Binding-site contacts:
Ligand atom C3 contacts residue ASN1066 of chain 1.A at 3.8 Å.
Ligand atom O5 contacts residue ASN1066 of chain 1.A at 2.3 Å (h-bond).
Ligand atom C8 contacts residue GLU1064 of chain 1.A at 3.6 Å.
Ligand atom C6 contacts residue ALA698 of chain 1.A at 4.2 Å (hydrophobic).
Ligand atom N2 contacts residue ASN1066 of chain 1.A at 3.0 Å (h-bond).
Ligand atom C4 contacts residue ASN1066 of chain 1.A at 4.2 Å.
Ligand atom C2 contacts residue ASN1066 of chain 1.A at 2.5 Å.
Ligand atom C5 contacts residue ASN1066 of chain 1.A at 3.6 Å.
Ligand atom C8 contacts residue LYS1065 of chain 1.A at 4.2 Å.
Ligand atom C7 contacts residue ASN1066 of chain 1.A at 4.0 Å.
Ligand atom C5 contacts residue ALA698 of chain 1.A at 3.9 Å (hydrophobic).
Ligand atom C8 contacts residue ASN1066 of chain 1.A at 4.2 Å.
Ligand atom C1 contacts residue ASN1066 of chain 1.A at 1.4 Å.

This small molecule binds to this protein.
Small molecule (SMILES): CC(=O)N[C@@H]1[C@@H](O)[C@H](O)[C@@H](CO)O[C@H]1O

Sequence of chain 1.A:
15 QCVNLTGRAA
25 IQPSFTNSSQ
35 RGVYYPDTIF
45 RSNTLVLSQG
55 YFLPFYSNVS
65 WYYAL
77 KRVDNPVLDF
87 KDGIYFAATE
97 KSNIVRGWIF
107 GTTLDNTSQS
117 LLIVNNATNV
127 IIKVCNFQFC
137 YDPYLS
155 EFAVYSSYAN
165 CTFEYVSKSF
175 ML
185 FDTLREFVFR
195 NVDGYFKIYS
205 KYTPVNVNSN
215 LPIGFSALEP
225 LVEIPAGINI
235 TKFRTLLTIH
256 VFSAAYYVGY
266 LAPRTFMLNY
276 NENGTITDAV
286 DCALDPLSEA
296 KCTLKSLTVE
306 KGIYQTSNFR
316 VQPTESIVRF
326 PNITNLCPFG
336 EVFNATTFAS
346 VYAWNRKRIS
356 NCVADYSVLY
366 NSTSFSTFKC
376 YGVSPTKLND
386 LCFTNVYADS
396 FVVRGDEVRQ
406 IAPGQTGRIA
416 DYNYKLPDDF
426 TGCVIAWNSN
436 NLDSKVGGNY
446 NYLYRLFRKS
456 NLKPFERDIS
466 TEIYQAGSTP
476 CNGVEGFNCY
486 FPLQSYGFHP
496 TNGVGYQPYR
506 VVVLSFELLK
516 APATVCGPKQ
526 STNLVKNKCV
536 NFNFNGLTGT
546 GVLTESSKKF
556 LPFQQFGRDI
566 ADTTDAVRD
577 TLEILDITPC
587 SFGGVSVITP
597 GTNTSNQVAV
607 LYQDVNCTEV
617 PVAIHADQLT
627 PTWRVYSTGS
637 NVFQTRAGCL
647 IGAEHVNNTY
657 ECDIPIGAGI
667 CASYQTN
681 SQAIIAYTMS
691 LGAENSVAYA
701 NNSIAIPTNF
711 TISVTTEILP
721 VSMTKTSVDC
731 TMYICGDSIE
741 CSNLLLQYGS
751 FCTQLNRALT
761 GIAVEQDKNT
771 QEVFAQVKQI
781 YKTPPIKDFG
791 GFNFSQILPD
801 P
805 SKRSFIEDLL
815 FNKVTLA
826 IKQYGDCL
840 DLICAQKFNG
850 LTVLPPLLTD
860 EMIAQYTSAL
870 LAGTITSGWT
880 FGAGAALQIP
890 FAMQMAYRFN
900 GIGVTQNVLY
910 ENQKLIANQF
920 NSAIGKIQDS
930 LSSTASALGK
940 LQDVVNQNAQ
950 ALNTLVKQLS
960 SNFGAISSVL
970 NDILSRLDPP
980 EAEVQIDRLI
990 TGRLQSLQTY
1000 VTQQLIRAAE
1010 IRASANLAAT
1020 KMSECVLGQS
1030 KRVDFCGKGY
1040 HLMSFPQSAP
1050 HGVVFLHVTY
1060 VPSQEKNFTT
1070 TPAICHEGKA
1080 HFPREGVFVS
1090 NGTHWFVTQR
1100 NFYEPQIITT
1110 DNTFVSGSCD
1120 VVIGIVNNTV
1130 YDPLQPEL